Binding-site contacts:
Ligand atom O5 contacts residue ASN1098 of chain 1.C at 2.4 Å (h-bond).
Ligand atom C7 contacts residue ASN1098 of chain 1.C at 3.2 Å.
Ligand atom C4 contacts residue ASN1098 of chain 1.C at 4.2 Å.
Ligand atom C8 contacts residue ASN1098 of chain 1.C at 3.4 Å.
Ligand atom C6 contacts residue PHE1103 of chain 1.C at 3.4 Å (hydrophobic).
Ligand atom N2 contacts residue THR1100 of chain 1.C at 4.0 Å.
Ligand atom C5 contacts residue HIS1101 of chain 1.C at 3.7 Å.
Ligand atom C1 contacts residue ASN1098 of chain 1.C at 1.4 Å.
Ligand atom C5 contacts residue ASN1098 of chain 1.C at 3.7 Å.
Ligand atom C5 contacts residue PHE1103 of chain 1.C at 3.6 Å (hydrophobic).
Ligand atom C3 contacts residue HIS1101 of chain 1.C at 3.7 Å.
Ligand atom O3 contacts residue HIS1101 of chain 1.C at 4.5 Å.
Ligand atom C1 contacts residue PHE1103 of chain 1.C at 4.2 Å (hydrophobic).
Ligand atom C1 contacts residue HIS1101 of chain 1.C at 3.9 Å.
Ligand atom N2 contacts residue ASN1098 of chain 1.C at 2.9 Å (h-bond).
Ligand atom O5 contacts residue HIS1101 of chain 1.C at 4.3 Å.
Ligand atom C4 contacts residue HIS1101 of chain 1.C at 4.0 Å.
Ligand atom O7 contacts residue ASN1098 of chain 1.C at 3.1 Å (h-bond).
Ligand atom C8 contacts residue THR1100 of chain 1.C at 3.9 Å.
Ligand atom C8 contacts residue HIS1101 of chain 1.C at 4.3 Å.
Ligand atom C2 contacts residue HIS1101 of chain 1.C at 4.3 Å.
Ligand atom C2 contacts residue ASN1098 of chain 1.C at 2.5 Å.
Ligand atom O5 contacts residue PHE1103 of chain 1.C at 3.5 Å.
Ligand atom C3 contacts residue ASN1098 of chain 1.C at 3.8 Å.
Ligand atom C7 contacts residue HIS1101 of chain 1.C at 4.0 Å.
Ligand atom O7 contacts residue HIS1101 of chain 1.C at 3.2 Å (h-bond).
Ligand atom O4 contacts residue HIS1101 of chain 1.C at 3.7 Å.

This small molecule binds to this protein.
Small molecule (SMILES): CC(=O)N[C@H]1[C@H](O[C@H]2[C@H](O)[C@@H](NC(C)=O)CO[C@@H]2CO)O[C@H](CO)[C@@H](O)[C@@H]1O

Sequence of chain 1.C:
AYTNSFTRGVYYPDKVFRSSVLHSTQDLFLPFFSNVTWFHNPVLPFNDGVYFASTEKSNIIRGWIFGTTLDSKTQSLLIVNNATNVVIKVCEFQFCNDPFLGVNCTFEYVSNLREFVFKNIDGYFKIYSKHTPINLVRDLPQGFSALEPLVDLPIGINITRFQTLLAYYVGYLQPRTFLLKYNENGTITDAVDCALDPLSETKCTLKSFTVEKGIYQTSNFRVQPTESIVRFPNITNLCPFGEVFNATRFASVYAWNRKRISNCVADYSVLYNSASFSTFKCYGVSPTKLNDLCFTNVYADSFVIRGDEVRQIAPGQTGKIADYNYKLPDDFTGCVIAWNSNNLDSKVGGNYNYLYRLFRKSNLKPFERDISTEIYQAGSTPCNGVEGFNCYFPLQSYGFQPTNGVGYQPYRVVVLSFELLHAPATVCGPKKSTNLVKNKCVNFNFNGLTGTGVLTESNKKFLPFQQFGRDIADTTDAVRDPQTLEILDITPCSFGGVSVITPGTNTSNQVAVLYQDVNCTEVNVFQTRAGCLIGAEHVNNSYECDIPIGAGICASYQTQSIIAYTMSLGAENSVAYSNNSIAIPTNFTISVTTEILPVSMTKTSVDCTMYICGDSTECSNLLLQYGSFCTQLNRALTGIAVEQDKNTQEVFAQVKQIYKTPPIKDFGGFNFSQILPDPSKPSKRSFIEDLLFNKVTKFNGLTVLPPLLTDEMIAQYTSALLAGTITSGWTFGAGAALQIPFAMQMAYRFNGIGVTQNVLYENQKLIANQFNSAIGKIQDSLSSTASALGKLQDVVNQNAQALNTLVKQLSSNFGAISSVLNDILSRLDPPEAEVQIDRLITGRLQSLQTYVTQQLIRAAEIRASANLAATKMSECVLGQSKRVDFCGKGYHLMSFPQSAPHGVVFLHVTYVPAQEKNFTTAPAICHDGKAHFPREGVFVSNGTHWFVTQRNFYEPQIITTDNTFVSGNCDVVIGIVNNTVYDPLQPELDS